Sequence of chain 19.A:
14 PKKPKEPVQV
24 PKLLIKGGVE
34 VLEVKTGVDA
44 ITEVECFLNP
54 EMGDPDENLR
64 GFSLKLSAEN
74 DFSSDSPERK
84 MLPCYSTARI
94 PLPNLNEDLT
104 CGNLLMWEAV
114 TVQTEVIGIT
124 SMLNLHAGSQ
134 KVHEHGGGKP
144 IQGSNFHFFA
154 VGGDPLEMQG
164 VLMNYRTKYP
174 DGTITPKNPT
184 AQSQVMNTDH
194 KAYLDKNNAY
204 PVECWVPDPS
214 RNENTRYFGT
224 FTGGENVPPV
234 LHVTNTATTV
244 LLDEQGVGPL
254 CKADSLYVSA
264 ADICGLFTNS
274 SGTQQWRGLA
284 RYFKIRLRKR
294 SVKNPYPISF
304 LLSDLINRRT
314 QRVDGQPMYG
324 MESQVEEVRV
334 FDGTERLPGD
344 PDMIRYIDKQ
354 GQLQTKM

Sequence of chain 19.D:
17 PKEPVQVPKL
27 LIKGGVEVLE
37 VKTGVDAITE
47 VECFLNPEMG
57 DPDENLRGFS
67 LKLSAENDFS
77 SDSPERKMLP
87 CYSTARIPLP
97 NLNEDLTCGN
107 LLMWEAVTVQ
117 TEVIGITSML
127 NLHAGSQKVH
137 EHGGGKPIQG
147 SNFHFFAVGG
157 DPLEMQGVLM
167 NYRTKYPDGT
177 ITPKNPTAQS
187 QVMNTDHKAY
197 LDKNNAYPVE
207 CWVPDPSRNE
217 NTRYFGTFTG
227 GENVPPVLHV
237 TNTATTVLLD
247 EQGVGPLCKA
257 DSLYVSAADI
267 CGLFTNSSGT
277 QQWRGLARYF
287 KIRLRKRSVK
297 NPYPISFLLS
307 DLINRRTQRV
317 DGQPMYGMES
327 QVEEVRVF

This protein binds this small molecule.
Small molecule (SMILES): CC(=O)N[C@H]1[C@H]([C@H](O)[C@H](O)CO)O[C@@](O[C@H](CO)[C@@H](O)[C@@H]2O[C@@H](C(=O)O)C[C@H](O)[C@H]2NC(C)=O)(C(=O)O)C[C@@H]1O

Sequence of chain 19.E:
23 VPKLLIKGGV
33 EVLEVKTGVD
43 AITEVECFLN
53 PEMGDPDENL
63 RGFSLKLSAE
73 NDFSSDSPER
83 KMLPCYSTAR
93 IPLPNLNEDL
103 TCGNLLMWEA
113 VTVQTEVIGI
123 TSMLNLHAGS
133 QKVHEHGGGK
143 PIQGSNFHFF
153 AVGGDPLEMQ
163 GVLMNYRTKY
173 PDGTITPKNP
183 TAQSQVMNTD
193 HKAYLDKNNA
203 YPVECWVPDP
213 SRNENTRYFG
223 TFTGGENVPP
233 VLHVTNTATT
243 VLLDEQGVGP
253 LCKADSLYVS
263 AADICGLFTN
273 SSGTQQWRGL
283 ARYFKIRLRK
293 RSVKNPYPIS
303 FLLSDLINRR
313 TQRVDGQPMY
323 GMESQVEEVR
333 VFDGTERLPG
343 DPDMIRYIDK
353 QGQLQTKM

Binding-site contacts:
Ligand atom O1A contacts residue ASN272 of chain 19.E at 3.6 Å.
Ligand atom N5 contacts residue ASN272 of chain 19.E at 3.2 Å (h-bond).
Ligand atom C10 contacts residue GLN278 of chain 19.E at 4.0 Å.
Ligand atom O8 contacts residue LYS68 of chain 19.E at 3.3 Å.
Ligand atom O1B contacts residue SER274 of chain 19.E at 3.3 Å (h-bond).
Ligand atom O1A contacts residue THR276 of chain 19.E at 2.6 Å (h-bond).
Ligand atom O7 contacts residue LEU62 of chain 19.E at 3.3 Å.
Ligand atom C8 contacts residue GLN278 of chain 19.E at 3.7 Å.
Ligand atom C11 contacts residue THR276 of chain 19.E at 3.4 Å.
Ligand atom C9 contacts residue GLN278 of chain 19.E at 3.3 Å.
Ligand atom O1A contacts residue LYS68 of chain 19.E at 3.8 Å.
Ligand atom O10 contacts residue PHE75 of chain 19.A at 3.9 Å.
Ligand atom C9 contacts residue LYS68 of chain 19.E at 3.8 Å.
Ligand atom O8 contacts residue THR276 of chain 19.E at 4.0 Å.
Ligand atom C10 contacts residue LEU62 of chain 19.E at 3.1 Å (hydrophobic).
Ligand atom O8 contacts residue ASN272 of chain 19.E at 3.5 Å (h-bond).
Ligand atom O1B contacts residue LYS68 of chain 19.E at 3.1 Å.
Ligand atom C6 contacts residue LYS68 of chain 19.E at 4.0 Å.
Ligand atom C10 contacts residue ASN272 of chain 19.E at 3.9 Å.
Ligand atom C11 contacts residue GLN278 of chain 19.E at 3.5 Å.
Ligand atom N5 contacts residue GLN278 of chain 19.E at 3.7 Å.
Ligand atom C11 contacts residue PHE270 of chain 19.E at 3.9 Å (hydrophobic).
Ligand atom O9 contacts residue LYS68 of chain 19.E at 2.9 Å (salt-bridge).
Ligand atom C11 contacts residue LEU62 of chain 19.E at 3.5 Å (hydrophobic).
Ligand atom N5 contacts residue LEU62 of chain 19.E at 3.9 Å.
Ligand atom C7 contacts residue GLN278 of chain 19.E at 3.9 Å.
Ligand atom C11 contacts residue ASN272 of chain 19.E at 3.5 Å.
Ligand atom C6 contacts residue ASN272 of chain 19.E at 3.7 Å.
Ligand atom O9 contacts residue GLN278 of chain 19.E at 4.0 Å.
Ligand atom C7 contacts residue LEU62 of chain 19.E at 3.8 Å (hydrophobic).
Ligand atom C9 contacts residue LEU67 of chain 19.E at 4.0 Å (hydrophobic).
Ligand atom O1B contacts residue THR276 of chain 19.E at 3.4 Å (h-bond).
Ligand atom C1 contacts residue THR276 of chain 19.E at 3.3 Å.
Ligand atom C11 contacts residue HIS138 of chain 19.D at 3.5 Å.
Ligand atom C1 contacts residue LYS68 of chain 19.E at 3.8 Å.
Ligand atom O9 contacts residue LEU67 of chain 19.E at 3.1 Å.
Ligand atom C11 contacts residue PHE65 of chain 19.E at 3.7 Å (hydrophobic).
Ligand atom O8 contacts residue GLN278 of chain 19.E at 3.5 Å (h-bond).
Ligand atom C11 contacts residue PHE75 of chain 19.A at 3.5 Å (hydrophobic).
Ligand atom O10 contacts residue LEU62 of chain 19.E at 2.8 Å.